The small molecule below binds the protein below.
Small molecule (SMILES): CC(=O)N[C@H]1[C@H](O[C@H]2[C@H](O)[C@@H](NC(C)=O)CO[C@@H]2CO)O[C@H](CO)[C@@H](O[C@@H]2O[C@H](CO)[C@@H](O)[C@H](O)[C@@H]2O)[C@@H]1O

Sequence of chain 1.C:
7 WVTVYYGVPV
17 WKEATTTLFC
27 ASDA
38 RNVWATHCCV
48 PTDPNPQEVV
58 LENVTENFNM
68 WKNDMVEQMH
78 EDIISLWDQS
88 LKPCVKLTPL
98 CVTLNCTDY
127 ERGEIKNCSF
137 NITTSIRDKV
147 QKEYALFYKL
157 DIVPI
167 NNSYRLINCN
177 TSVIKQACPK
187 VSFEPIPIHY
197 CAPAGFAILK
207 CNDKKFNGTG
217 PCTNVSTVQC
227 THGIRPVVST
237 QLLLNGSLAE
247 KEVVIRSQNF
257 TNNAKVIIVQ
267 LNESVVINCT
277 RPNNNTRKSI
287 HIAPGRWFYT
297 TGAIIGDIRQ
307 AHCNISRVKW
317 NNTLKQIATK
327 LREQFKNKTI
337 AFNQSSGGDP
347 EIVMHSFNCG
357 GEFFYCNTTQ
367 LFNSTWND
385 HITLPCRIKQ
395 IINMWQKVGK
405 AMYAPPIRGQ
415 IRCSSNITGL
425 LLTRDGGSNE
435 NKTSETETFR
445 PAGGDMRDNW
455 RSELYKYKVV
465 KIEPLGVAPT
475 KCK

Binding-site contacts:
Ligand atom O7 contacts residue SER418 of chain 1.C at 3.1 Å (h-bond).
Ligand atom O4 contacts residue CYS417 of chain 1.C at 3.5 Å.
Ligand atom N2 contacts residue ASN241 of chain 1.C at 3.0 Å (h-bond).
Ligand atom C6 contacts residue ASN354 of chain 1.C at 4.4 Å.
Ligand atom O3 contacts residue SER418 of chain 1.C at 2.9 Å (h-bond).
Ligand atom O6 contacts residue SER419 of chain 1.C at 3.8 Å.
Ligand atom O7 contacts residue ARG416 of chain 1.C at 4.1 Å.
Ligand atom C8 contacts residue ARG231 of chain 1.C at 3.5 Å.
Ligand atom C7 contacts residue NAG1 of chain 1.RA at 4.3 Å.
Ligand atom C7 contacts residue ARG231 of chain 1.C at 4.2 Å.
Ligand atom O7 contacts residue CYS417 of chain 1.C at 3.8 Å.
Ligand atom O7 contacts residue ARG231 of chain 1.C at 3.9 Å.
Ligand atom C3 contacts residue SER418 of chain 1.C at 3.5 Å.
Ligand atom O5 contacts residue ASN241 of chain 1.C at 2.5 Å (h-bond).
Ligand atom C7 contacts residue ASN241 of chain 1.C at 3.5 Å.
Ligand atom O6 contacts residue ILE415 of chain 1.C at 4.1 Å.
Ligand atom C4 contacts residue CYS417 of chain 1.C at 4.3 Å (hydrophobic).
Ligand atom C6 contacts residue GLY356 of chain 1.C at 4.0 Å.
Ligand atom O7 contacts residue ASN241 of chain 1.C at 3.5 Å (h-bond).
Ligand atom O5 contacts residue GLU190 of chain 1.C at 4.3 Å.
Ligand atom N2 contacts residue SER418 of chain 1.C at 4.4 Å.
Ligand atom C7 contacts residue SER418 of chain 1.C at 3.8 Å.
Ligand atom O6 contacts residue CYS417 of chain 1.C at 3.6 Å.
Ligand atom N2 contacts residue ASN420 of chain 1.C at 3.9 Å.
Ligand atom C6 contacts residue CYS417 of chain 1.C at 3.9 Å (hydrophobic).
Ligand atom C1 contacts residue CYS417 of chain 1.C at 4.4 Å (hydrophobic).
Ligand atom C2 contacts residue ASN241 of chain 1.C at 2.6 Å.
Ligand atom C8 contacts residue SER418 of chain 1.C at 3.8 Å.
Ligand atom C5 contacts residue ASN241 of chain 1.C at 3.8 Å.
Ligand atom C1 contacts residue ASN241 of chain 1.C at 1.5 Å.
Ligand atom C4 contacts residue SER418 of chain 1.C at 3.4 Å.
Ligand atom C2 contacts residue SER418 of chain 1.C at 3.7 Å.
Ligand atom N2 contacts residue NAG1 of chain 1.RA at 4.3 Å.
Ligand atom O4 contacts residue SER418 of chain 1.C at 3.8 Å.
Ligand atom C6 contacts residue GLU190 of chain 1.C at 3.4 Å.
Ligand atom C5 contacts residue GLU190 of chain 1.C at 4.0 Å.
Ligand atom O6 contacts residue GLY356 of chain 1.C at 3.4 Å.
Ligand atom C3 contacts residue ASN241 of chain 1.C at 3.9 Å.
Ligand atom O5 contacts residue CYS417 of chain 1.C at 3.7 Å.
Ligand atom C8 contacts residue NAG1 of chain 1.RA at 3.6 Å.